Binding-site contacts:
Ligand atom O contacts residue ARG73 of chain 1.B at 2.8 Å (salt-bridge).
Ligand atom CD2 contacts residue LYS59 of chain 1.B at 3.6 Å.
Ligand atom CD1 contacts residue LYS59 of chain 1.B at 3.5 Å.
Ligand atom CE1 contacts residue GLY92 of chain 1.B at 3.7 Å.
Ligand atom CB contacts residue ARG11 of chain 1.B at 3.4 Å.
Ligand atom C contacts residue ARG11 of chain 1.B at 3.6 Å.
Ligand atom CA contacts residue HIS57 of chain 1.B at 3.7 Å.
Ligand atom CG contacts residue LYS59 of chain 1.B at 3.7 Å.
Ligand atom O contacts residue THR71 of chain 1.B at 3.0 Å (h-bond).
Ligand atom CE1 contacts residue THR71 of chain 1.B at 3.4 Å.
Ligand atom O3P contacts residue ARG31 of chain 1.B at 3.3 Å (salt-bridge).
Ligand atom CD2 contacts residue HIS57 of chain 1.B at 3.3 Å.
Ligand atom O2P contacts residue CAC1 of chain 1.G at 3.2 Å (h-bond).
Ligand atom CD2 contacts residue TYR58 of chain 1.B at 3.7 Å (hydrophobic).
Ligand atom SG contacts residue ARG11 of chain 1.B at 3.3 Å.
Ligand atom CE1 contacts residue ASP91 of chain 1.B at 3.4 Å.
Ligand atom CE1 contacts residue LYS59 of chain 1.B at 3.6 Å.
Ligand atom CE2 contacts residue CYS41 of chain 1.B at 3.7 Å (hydrophobic).
Ligand atom CG contacts residue GLY92 of chain 1.B at 3.5 Å.
Ligand atom OH contacts residue ARG31 of chain 1.B at 3.4 Å (salt-bridge).
Ligand atom CA contacts residue ARG11 of chain 1.B at 3.5 Å.
Ligand atom N contacts residue HIS57 of chain 1.B at 2.7 Å (h-bond).
Ligand atom C contacts residue ARG73 of chain 1.B at 3.4 Å.
Ligand atom CE2 contacts residue LEU93 of chain 1.B at 3.7 Å (hydrophobic).
Ligand atom O3P contacts residue ARG11 of chain 1.B at 3.0 Å.
Ligand atom CE2 contacts residue ILE70 of chain 1.B at 3.7 Å (hydrophobic).
Ligand atom O2P contacts residue ARG31 of chain 1.B at 3.3 Å (salt-bridge).
Ligand atom CA contacts residue HIS57 of chain 1.B at 3.8 Å.
Ligand atom CB contacts residue GLY92 of chain 1.B at 3.5 Å.
Ligand atom OXT contacts residue ARG73 of chain 1.B at 2.9 Å (salt-bridge).
Ligand atom O contacts residue ARG11 of chain 1.B at 3.0 Å (salt-bridge).
Ligand atom N contacts residue ARG11 of chain 1.B at 3.4 Å (salt-bridge).
Ligand atom O contacts residue THR71 of chain 1.B at 3.4 Å (h-bond).
Ligand atom CD1 contacts residue GLY92 of chain 1.B at 3.5 Å.
Ligand atom OH contacts residue CAC1 of chain 1.G at 3.4 Å (h-bond).
Ligand atom CB contacts residue TYR58 of chain 1.B at 3.6 Å (hydrophobic).
Ligand atom CE2 contacts residue HIS57 of chain 1.B at 3.6 Å.
Ligand atom CZ contacts residue THR71 of chain 1.B at 3.7 Å.
Ligand atom CB contacts residue ARG11 of chain 1.B at 3.5 Å.
Ligand atom O contacts residue TYR58 of chain 1.B at 3.4 Å.

Sequence of chain 1.B:
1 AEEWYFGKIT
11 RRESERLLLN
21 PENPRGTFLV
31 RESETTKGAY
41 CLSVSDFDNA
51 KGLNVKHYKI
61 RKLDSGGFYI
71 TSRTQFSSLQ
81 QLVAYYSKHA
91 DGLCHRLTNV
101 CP

This small molecule binds to this protein.
Small molecule (SMILES): C[C@H](N)C(=O)N[C@@H](CC(N)=O)C(=O)N[C@@H](Cc1ccccc1)C(=O)N[C@@H](CCCCN)C(=O)O.N[C@@H](CS)C(=O)N[C@H](C=O)CC(=O)O.N[C@H](C=O)Cc1ccc(OP(=O)(O)O)cc1